Sequence of chain 1.B:
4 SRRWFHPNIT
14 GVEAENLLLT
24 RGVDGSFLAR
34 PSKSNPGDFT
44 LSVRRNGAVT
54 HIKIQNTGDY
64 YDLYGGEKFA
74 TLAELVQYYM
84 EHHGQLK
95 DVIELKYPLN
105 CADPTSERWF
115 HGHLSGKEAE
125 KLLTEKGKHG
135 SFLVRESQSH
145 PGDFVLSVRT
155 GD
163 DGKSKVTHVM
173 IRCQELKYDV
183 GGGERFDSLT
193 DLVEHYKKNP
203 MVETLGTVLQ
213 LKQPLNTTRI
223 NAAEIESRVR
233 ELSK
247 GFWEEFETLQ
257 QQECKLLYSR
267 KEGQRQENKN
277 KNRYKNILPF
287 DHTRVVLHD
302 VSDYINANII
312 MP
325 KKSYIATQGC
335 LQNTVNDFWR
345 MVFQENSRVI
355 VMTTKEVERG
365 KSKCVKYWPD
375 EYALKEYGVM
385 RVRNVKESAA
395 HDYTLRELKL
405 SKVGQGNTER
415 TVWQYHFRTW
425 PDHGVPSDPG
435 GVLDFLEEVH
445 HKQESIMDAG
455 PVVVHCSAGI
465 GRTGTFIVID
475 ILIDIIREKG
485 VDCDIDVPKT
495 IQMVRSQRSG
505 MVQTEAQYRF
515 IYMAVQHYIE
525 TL

This small molecule binds to this protein.
Small molecule (SMILES): CC1(N)CCN(c2cnc3c(Sc4ccccc4Cl)n[nH]c3n2)CC1

Binding-site contacts:
Ligand atom N06 contacts residue THR219 of chain 1.B at 3.5 Å.
Ligand atom N22 contacts residue PRO492 of chain 1.B at 2.6 Å.
Ligand atom N23 contacts residue GLU251 of chain 1.B at 3.5 Å (salt-bridge).
Ligand atom C24 contacts residue THR220 of chain 1.B at 3.2 Å.
Ligand atom N23 contacts residue PRO492 of chain 1.B at 2.8 Å.
Ligand atom N03 contacts residue PHE114 of chain 1.B at 2.7 Å (h-bond).
Ligand atom CL21 contacts residue GLN258 of chain 1.B at 3.8 Å.
Ligand atom C18 contacts residue ARG112 of chain 1.B at 3.3 Å.
Ligand atom C10 contacts residue THR254 of chain 1.B at 3.8 Å.
Ligand atom C12 contacts residue THR254 of chain 1.B at 3.7 Å.
Ligand atom C08 contacts residue GLU250 of chain 1.B at 3.4 Å.
Ligand atom N11 contacts residue ARG112 of chain 1.B at 2.9 Å (salt-bridge).
Ligand atom C05 contacts residue THR219 of chain 1.B at 3.2 Å.
Ligand atom N25 contacts residue THR220 of chain 1.B at 2.7 Å.
Ligand atom C09 contacts residue THR220 of chain 1.B at 3.2 Å.
Ligand atom C19 contacts residue ARG112 of chain 1.B at 3.6 Å.
Ligand atom C18 contacts residue LYS493 of chain 1.B at 3.6 Å.
Ligand atom C02 contacts residue GLU250 of chain 1.B at 3.5 Å.
Ligand atom C15 contacts residue ARG112 of chain 1.B at 3.2 Å.
Ligand atom S14 contacts residue ARG112 of chain 1.B at 3.4 Å.
Ligand atom C02 contacts residue PHE114 of chain 1.B at 3.4 Å (hydrophobic).
Ligand atom C01 contacts residue GLU250 of chain 1.B at 3.2 Å.
Ligand atom C17 contacts residue LYS493 of chain 1.B at 3.7 Å.
Ligand atom S14 contacts residue GLN258 of chain 1.B at 3.6 Å.
Ligand atom N11 contacts residue THR254 of chain 1.B at 3.6 Å.
Ligand atom C17 contacts residue THR220 of chain 1.B at 3.8 Å.
Ligand atom N06 contacts residue THR220 of chain 1.B at 3.6 Å.
Ligand atom C04 contacts residue ARG112 of chain 1.B at 3.0 Å.
Ligand atom C01 contacts residue PHE114 of chain 1.B at 3.6 Å (hydrophobic).
Ligand atom C20 contacts residue ARG112 of chain 1.B at 3.4 Å.
Ligand atom N25 contacts residue GLU251 of chain 1.B at 3.4 Å.
Ligand atom C05 contacts residue ARG112 of chain 1.B at 3.4 Å.
Ligand atom N23 contacts residue THR220 of chain 1.B at 3.8 Å.
Ligand atom C12 contacts residue ARG112 of chain 1.B at 3.7 Å.
Ligand atom N03 contacts residue GLU250 of chain 1.B at 3.3 Å (salt-bridge).
Ligand atom C16 contacts residue ARG112 of chain 1.B at 3.4 Å.
Ligand atom N22 contacts residue LEU255 of chain 1.B at 3.5 Å.
Ligand atom C13 contacts residue PRO492 of chain 1.B at 3.6 Å (hydrophobic).
Ligand atom C17 contacts residue ARG112 of chain 1.B at 3.2 Å.
Ligand atom C04 contacts residue PHE114 of chain 1.B at 3.5 Å (hydrophobic).